A small-molecule ligand and the protein it binds are described below.
Small molecule (SMILES): CC(=O)N[C@H]1[C@H](O[C@H]2[C@H](O)[C@@H](NC(C)=O)CO[C@@H]2CO)O[C@H](CO)[C@@H](O[C@@H]2O[C@H](CO)[C@@H](O)[C@H](O)[C@@H]2O)[C@@H]1O

Binding-site contacts:
Ligand atom C1 contacts residue TYR958 of chain 1.B at 4.1 Å (hydrophobic).
Ligand atom C4 contacts residue ASN971 of chain 1.B at 4.2 Å.
Ligand atom C2 contacts residue ASN971 of chain 1.B at 2.5 Å.
Ligand atom C8 contacts residue TYR958 of chain 1.B at 3.9 Å (hydrophobic).
Ligand atom C7 contacts residue ASN971 of chain 1.B at 3.5 Å.
Ligand atom C8 contacts residue SER957 of chain 1.B at 3.6 Å.
Ligand atom O5 contacts residue TYR958 of chain 1.B at 3.8 Å.
Ligand atom C7 contacts residue TYR958 of chain 1.B at 4.4 Å (hydrophobic).
Ligand atom N2 contacts residue ASN971 of chain 1.B at 3.0 Å (h-bond).
Ligand atom C3 contacts residue ASN971 of chain 1.B at 3.8 Å.
Ligand atom C8 contacts residue ASN971 of chain 1.B at 3.5 Å.
Ligand atom C1 contacts residue ASN971 of chain 1.B at 1.4 Å.
Ligand atom C5 contacts residue TYR958 of chain 1.B at 3.5 Å (hydrophobic).
Ligand atom C5 contacts residue ASN971 of chain 1.B at 3.7 Å.
Ligand atom O7 contacts residue ASN971 of chain 1.B at 4.4 Å.
Ligand atom O5 contacts residue ASN971 of chain 1.B at 2.3 Å (h-bond).
Ligand atom C6 contacts residue TYR958 of chain 1.B at 3.8 Å (hydrophobic).

Sequence of chain 1.B:
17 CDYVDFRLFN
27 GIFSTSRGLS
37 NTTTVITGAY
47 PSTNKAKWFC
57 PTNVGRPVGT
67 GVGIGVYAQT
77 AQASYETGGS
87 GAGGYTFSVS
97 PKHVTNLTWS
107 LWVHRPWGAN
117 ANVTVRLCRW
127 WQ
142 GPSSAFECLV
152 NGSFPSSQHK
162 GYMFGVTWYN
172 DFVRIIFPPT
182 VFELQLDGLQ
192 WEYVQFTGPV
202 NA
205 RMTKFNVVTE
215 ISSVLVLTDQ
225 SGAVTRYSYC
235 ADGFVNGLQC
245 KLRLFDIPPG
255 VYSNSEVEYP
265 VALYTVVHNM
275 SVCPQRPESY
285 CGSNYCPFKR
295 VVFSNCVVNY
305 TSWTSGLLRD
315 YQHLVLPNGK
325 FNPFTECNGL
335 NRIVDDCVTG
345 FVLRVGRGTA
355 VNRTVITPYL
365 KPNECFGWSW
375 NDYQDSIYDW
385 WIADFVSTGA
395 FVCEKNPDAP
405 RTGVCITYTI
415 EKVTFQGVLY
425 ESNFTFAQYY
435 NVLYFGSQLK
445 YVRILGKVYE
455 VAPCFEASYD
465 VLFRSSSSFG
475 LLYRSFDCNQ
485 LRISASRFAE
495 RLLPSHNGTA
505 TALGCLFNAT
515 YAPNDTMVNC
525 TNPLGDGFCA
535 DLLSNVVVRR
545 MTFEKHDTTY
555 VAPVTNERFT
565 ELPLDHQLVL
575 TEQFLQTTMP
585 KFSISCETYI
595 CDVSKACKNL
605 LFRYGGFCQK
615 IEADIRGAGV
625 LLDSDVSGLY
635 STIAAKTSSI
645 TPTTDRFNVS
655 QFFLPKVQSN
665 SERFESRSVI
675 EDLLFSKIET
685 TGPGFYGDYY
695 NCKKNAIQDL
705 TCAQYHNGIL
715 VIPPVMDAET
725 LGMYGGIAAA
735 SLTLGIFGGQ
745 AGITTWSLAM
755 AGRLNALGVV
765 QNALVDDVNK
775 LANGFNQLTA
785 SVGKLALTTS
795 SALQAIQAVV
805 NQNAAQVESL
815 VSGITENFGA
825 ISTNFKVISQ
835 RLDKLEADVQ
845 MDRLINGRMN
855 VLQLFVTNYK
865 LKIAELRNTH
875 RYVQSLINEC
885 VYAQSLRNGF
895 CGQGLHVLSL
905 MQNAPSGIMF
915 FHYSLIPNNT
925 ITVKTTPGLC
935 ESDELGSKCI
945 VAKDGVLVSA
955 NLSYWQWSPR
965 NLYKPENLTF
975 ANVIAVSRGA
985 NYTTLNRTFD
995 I